Binding-site contacts:
Ligand atom C59 contacts residue HIS157 of chain 1.B at 3.7 Å.
Ligand atom O29 contacts residue ARG129 of chain 1.B at 3.1 Å (salt-bridge).
Ligand atom O06 contacts residue VAL225 of chain 1.B at 3.7 Å.
Ligand atom C76 contacts residue HIS201 of chain 1.B at 3.7 Å.
Ligand atom O21 contacts residue ARG129 of chain 1.B at 3.3 Å (salt-bridge).
Ligand atom C49 contacts residue POG1 of chain 1.H at 3.8 Å.
Ligand atom C52 contacts residue GLU194 of chain 1.B at 3.8 Å.
Ligand atom C75 contacts residue POG1 of chain 1.H at 3.8 Å.
Ligand atom C51 contacts residue GLU194 of chain 1.B at 3.7 Å.
Ligand atom O10 contacts residue TYR198 of chain 1.B at 3.3 Å.
Ligand atom C77 contacts residue HIS157 of chain 1.B at 3.8 Å.
Ligand atom O04 contacts residue HIS157 of chain 1.B at 3.5 Å (h-bond).
Ligand atom C82 contacts residue ARG129 of chain 1.B at 3.8 Å.
Ligand atom C74 contacts residue HIS201 of chain 1.B at 3.7 Å.
Ligand atom O11 contacts residue HIS157 of chain 1.B at 3.5 Å.
Ligand atom C83 contacts residue ARG129 of chain 1.B at 3.8 Å.
Ligand atom O19 contacts residue HIS201 of chain 1.B at 2.9 Å (h-bond).
Ligand atom O07 contacts residue VAL225 of chain 1.B at 3.6 Å.
Ligand atom O20 contacts residue HIS157 of chain 1.B at 2.7 Å (h-bond).
Ligand atom O06 contacts residue LEU226 of chain 1.B at 2.8 Å (h-bond).
Ligand atom C36 contacts residue HIS201 of chain 1.B at 3.8 Å.
Ligand atom C65 contacts residue TYR198 of chain 1.B at 3.8 Å (hydrophobic).
Ligand atom O06 contacts residue ASN228 of chain 1.B at 3.8 Å.
Ligand atom O18 contacts residue HIS157 of chain 1.B at 3.0 Å.
Ligand atom O02 contacts residue HIS157 of chain 1.B at 3.5 Å (h-bond).
Ligand atom C59 contacts residue LEU226 of chain 1.B at 3.2 Å (hydrophobic).
Ligand atom C57 contacts residue HIS157 of chain 1.B at 3.8 Å.
Ligand atom O01 contacts residue POG1 of chain 1.H at 3.2 Å.
Ligand atom C71 contacts residue ARG129 of chain 1.B at 3.7 Å.
Ligand atom C39 contacts residue TYR198 of chain 1.B at 3.6 Å (hydrophobic).
Ligand atom C35 contacts residue POG1 of chain 1.H at 3.8 Å.
Ligand atom O14 contacts residue ARG129 of chain 1.B at 3.4 Å.
Ligand atom O13 contacts residue ARG129 of chain 1.B at 3.6 Å.
Ligand atom C36 contacts residue TYR198 of chain 1.B at 3.9 Å (hydrophobic).
Ligand atom C87 contacts residue ARG129 of chain 1.B at 3.2 Å.
Ligand atom C69 contacts residue ARG129 of chain 1.B at 3.8 Å.
Ligand atom C75 contacts residue HIS157 of chain 1.B at 3.7 Å.
Ligand atom C89 contacts residue ARG129 of chain 1.B at 3.8 Å.
Ligand atom C36 contacts residue LEU197 of chain 1.B at 3.8 Å (hydrophobic).
Ligand atom O05 contacts residue ARG129 of chain 1.B at 3.8 Å.

The small molecule below binds the protein below.
Small molecule (SMILES): C[C@@H](CC[C@@H](O[C@@H]1O[C@H](CO[C@@H]2O[C@@H](CO)[C@@H](O)[C@H](O)[C@H]2O)[C@@H](O)[C@H](O)[C@H]1O[C@@H]1O[C@@H](CO)[C@@H](O)[C@H](O)[C@H]1O)C(C)(C)O)[C@H]1CC[C@@]2(C)[C@@H]3CC=C4[C@@H](CC[C@H](O[C@@H]5O[C@H](CO[C@@H]6O[C@@H](CO)[C@@H](O)[C@H](O)[C@H]6O)[C@@H](O)[C@H](O)[C@H]5O)C4(C)C)[C@]3(C)[C@H](O)C[C@]12C

Sequence of chain 1.B:
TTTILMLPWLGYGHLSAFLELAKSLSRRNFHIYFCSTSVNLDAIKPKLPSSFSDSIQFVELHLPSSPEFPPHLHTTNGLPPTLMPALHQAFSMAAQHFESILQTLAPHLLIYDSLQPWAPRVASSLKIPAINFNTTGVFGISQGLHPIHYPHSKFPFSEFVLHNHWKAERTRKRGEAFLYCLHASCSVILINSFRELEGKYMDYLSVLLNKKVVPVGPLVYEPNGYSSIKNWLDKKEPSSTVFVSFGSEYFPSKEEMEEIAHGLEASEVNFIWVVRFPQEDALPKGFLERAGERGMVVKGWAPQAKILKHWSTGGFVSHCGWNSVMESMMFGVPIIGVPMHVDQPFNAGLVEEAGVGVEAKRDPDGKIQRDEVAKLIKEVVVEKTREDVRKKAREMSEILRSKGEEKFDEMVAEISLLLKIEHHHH